The protein below binds the small molecule below.
Small molecule (SMILES): CC(C)CCC[C@@H](C)[C@H]1CC[C@H]2[C@@H]3CC=C4C[C@@H](O)CC[C@]4(C)[C@H]3CC[C@]12C

Sequence of chain 1.A:
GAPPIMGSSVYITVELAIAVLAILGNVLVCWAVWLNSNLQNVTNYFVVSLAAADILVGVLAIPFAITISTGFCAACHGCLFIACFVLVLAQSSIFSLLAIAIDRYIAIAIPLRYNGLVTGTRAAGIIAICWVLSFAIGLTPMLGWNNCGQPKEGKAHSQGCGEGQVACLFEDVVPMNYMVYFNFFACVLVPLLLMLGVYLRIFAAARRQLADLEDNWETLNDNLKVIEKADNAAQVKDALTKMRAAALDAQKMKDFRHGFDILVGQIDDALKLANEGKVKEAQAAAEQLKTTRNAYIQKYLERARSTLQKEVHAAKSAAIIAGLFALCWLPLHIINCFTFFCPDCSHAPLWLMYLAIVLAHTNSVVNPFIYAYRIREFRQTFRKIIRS

Binding-site contacts:
Ligand atom C19 contacts residue CYS359 of chain 1.A at 3.7 Å (hydrophobic).
Ligand atom C26 contacts residue LEU196 of chain 1.A at 3.8 Å (hydrophobic).
Ligand atom C12 contacts residue CYS359 of chain 1.A at 4.4 Å (hydrophobic).
Ligand atom C11 contacts residue PHE363 of chain 1.A at 3.9 Å (hydrophobic).
Ligand atom C4 contacts residue PHE360 of chain 1.A at 3.8 Å (hydrophobic).
Ligand atom C6 contacts residue PHE360 of chain 1.A at 3.6 Å (hydrophobic).
Ligand atom C21 contacts residue PHE191 of chain 1.A at 4.1 Å (hydrophobic).
Ligand atom O1 contacts residue CYS364 of chain 1.A at 3.6 Å.
Ligand atom C1 contacts residue PHE363 of chain 1.A at 3.7 Å (hydrophobic).
Ligand atom C10 contacts residue PHE360 of chain 1.A at 4.5 Å (hydrophobic).
Ligand atom C1 contacts residue OLB1 of chain 1.W at 4.0 Å.
Ligand atom C18 contacts residue ILE356 of chain 1.A at 3.8 Å (hydrophobic).
Ligand atom C11 contacts residue CYS359 of chain 1.A at 4.1 Å (hydrophobic).
Ligand atom C7 contacts residue PHE360 of chain 1.A at 3.7 Å (hydrophobic).
Ligand atom C27 contacts residue LEU352 of chain 1.A at 4.1 Å (hydrophobic).
Ligand atom C11 contacts residue OLB1 of chain 1.W at 4.0 Å.
Ligand atom C2 contacts residue CYS364 of chain 1.A at 4.3 Å (hydrophobic).
Ligand atom C2 contacts residue OLB1 of chain 1.W at 3.6 Å.
Ligand atom C21 contacts residue OLB1 of chain 1.W at 4.1 Å.
Ligand atom C18 contacts residue CYS359 of chain 1.A at 3.7 Å (hydrophobic).
Ligand atom C19 contacts residue PHE363 of chain 1.A at 4.1 Å (hydrophobic).
Ligand atom C26 contacts residue LEU352 of chain 1.A at 3.6 Å (hydrophobic).
Ligand atom C21 contacts residue PHE192 of chain 1.A at 4.0 Å (hydrophobic).
Ligand atom C26 contacts residue OLA1 of chain 1.U at 3.4 Å.
Ligand atom C19 contacts residue PHE360 of chain 1.A at 3.7 Å (hydrophobic).
Ligand atom C3 contacts residue CYS364 of chain 1.A at 4.4 Å (hydrophobic).
Ligand atom C23 contacts residue LEU196 of chain 1.A at 4.5 Å (hydrophobic).
Ligand atom C2 contacts residue PHE363 of chain 1.A at 3.7 Å (hydrophobic).
Ligand atom C12 contacts residue OLB1 of chain 1.W at 3.8 Å.
Ligand atom C24 contacts residue LEU196 of chain 1.A at 4.5 Å (hydrophobic).
Ligand atom C8 contacts residue PHE360 of chain 1.A at 4.0 Å (hydrophobic).
Ligand atom C5 contacts residue PHE360 of chain 1.A at 3.7 Å (hydrophobic).